The protein below binds the small molecule below.
Small molecule (SMILES): CC(=O)N[C@@H]1[C@@H](O)[C@H](O)[C@@H](CO)O[C@H]1O

Binding-site contacts:
Ligand atom O5 contacts residue ASN163 of chain 1.C at 3.6 Å.
Ligand atom O5 contacts residue ASN160 of chain 1.C at 2.3 Å (h-bond).
Ligand atom C6 contacts residue ASN163 of chain 1.C at 4.3 Å.
Ligand atom C5 contacts residue THR162 of chain 1.C at 3.6 Å.
Ligand atom O6 contacts residue ASN163 of chain 1.C at 3.4 Å.
Ligand atom C6 contacts residue THR162 of chain 1.C at 4.2 Å.
Ligand atom C1 contacts residue ASN163 of chain 1.C at 4.2 Å.
Ligand atom O4 contacts residue THR162 of chain 1.C at 4.3 Å.
Ligand atom O3 contacts residue ASN160 of chain 1.C at 4.2 Å.
Ligand atom C7 contacts residue ASN160 of chain 1.C at 3.8 Å.
Ligand atom C5 contacts residue ASN160 of chain 1.C at 3.6 Å.
Ligand atom C2 contacts residue ASN160 of chain 1.C at 2.5 Å.
Ligand atom C1 contacts residue THR162 of chain 1.C at 4.0 Å.
Ligand atom O7 contacts residue ASN160 of chain 1.C at 3.6 Å (h-bond).
Ligand atom C4 contacts residue ASN160 of chain 1.C at 4.2 Å.
Ligand atom C3 contacts residue ASN160 of chain 1.C at 3.7 Å.
Ligand atom O6 contacts residue THR162 of chain 1.C at 3.7 Å.
Ligand atom N2 contacts residue ASN160 of chain 1.C at 3.3 Å (h-bond).
Ligand atom C5 contacts residue ASN163 of chain 1.C at 4.5 Å.
Ligand atom O5 contacts residue THR162 of chain 1.C at 4.1 Å.
Ligand atom C1 contacts residue ASN160 of chain 1.C at 1.4 Å.

Sequence of chain 1.C:
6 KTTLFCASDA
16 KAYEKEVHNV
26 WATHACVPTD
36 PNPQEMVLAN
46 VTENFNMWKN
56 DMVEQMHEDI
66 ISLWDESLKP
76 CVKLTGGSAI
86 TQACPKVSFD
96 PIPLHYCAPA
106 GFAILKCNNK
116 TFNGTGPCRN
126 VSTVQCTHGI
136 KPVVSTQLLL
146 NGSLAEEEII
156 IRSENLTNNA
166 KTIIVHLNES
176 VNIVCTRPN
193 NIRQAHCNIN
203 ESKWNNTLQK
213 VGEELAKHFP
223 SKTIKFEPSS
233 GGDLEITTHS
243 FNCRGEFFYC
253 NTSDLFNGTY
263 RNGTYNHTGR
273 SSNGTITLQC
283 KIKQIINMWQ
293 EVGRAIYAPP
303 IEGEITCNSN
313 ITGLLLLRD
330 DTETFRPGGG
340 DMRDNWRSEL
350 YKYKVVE